Sequence of chain 1.C:
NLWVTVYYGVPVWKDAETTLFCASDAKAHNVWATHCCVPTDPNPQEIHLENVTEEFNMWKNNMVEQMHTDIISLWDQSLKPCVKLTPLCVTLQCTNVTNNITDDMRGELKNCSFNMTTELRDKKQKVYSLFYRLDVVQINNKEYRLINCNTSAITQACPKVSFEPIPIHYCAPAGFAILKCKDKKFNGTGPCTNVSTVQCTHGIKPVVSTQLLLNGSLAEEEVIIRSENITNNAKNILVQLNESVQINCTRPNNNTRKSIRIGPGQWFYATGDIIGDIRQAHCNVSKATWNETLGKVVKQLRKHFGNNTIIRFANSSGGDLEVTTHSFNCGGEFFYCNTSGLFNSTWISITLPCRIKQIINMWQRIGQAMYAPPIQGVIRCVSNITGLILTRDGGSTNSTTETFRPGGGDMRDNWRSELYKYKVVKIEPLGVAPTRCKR

The protein below binds the small molecule below.
Small molecule (SMILES): CC(=O)N[C@@H]1[C@@H](O)[C@H](O)[C@@H](CO)O[C@H]1O

Binding-site contacts:
Ligand atom C1 contacts residue ASN356 of chain 1.C at 1.5 Å.
Ligand atom O7 contacts residue ASN356 of chain 1.C at 3.2 Å (h-bond).
Ligand atom O5 contacts residue ASN356 of chain 1.C at 2.4 Å (h-bond).
Ligand atom C4 contacts residue ASN356 of chain 1.C at 4.3 Å.
Ligand atom C8 contacts residue ARG351 of chain 1.C at 3.2 Å.
Ligand atom C2 contacts residue ASN356 of chain 1.C at 2.5 Å.
Ligand atom C3 contacts residue ASN356 of chain 1.C at 3.9 Å.
Ligand atom N2 contacts residue ASN356 of chain 1.C at 3.0 Å (h-bond).
Ligand atom C8 contacts residue LYS352 of chain 1.C at 4.4 Å.
Ligand atom C8 contacts residue ASN356 of chain 1.C at 3.7 Å.
Ligand atom C8 contacts residue GLY355 of chain 1.C at 3.7 Å.
Ligand atom C5 contacts residue ASN356 of chain 1.C at 3.8 Å.
Ligand atom C7 contacts residue ASN356 of chain 1.C at 3.2 Å.